Sequence of chain 1.A:
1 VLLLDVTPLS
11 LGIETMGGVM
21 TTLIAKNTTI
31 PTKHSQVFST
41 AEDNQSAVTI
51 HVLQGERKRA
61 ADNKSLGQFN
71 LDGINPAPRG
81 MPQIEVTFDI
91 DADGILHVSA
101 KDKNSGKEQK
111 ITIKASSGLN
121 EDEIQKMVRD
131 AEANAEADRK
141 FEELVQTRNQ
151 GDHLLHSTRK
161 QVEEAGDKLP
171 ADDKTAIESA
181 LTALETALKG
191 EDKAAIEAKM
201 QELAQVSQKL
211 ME

This protein binds this small molecule.
Small molecule (SMILES): CC(C)C[C@H](NC(=O)[C@@H](N)CCCCN)C(=O)N[C@@H](Cc1ccc(O)cc1)C(=O)N[C@@H](CC1CCCCC1)C(=O)N[C@@H](CC(C)C)C(=O)N1CCC[C@H]1C(=O)N[C@@H](CCCN=C(N)N)C(=O)N1CCC[C@H]1C(=O)N[C@H](C=O)[C@@H](C)O

Binding-site contacts:
Ligand atom CD2 contacts residue ALA41 of chain 1.A at 3.5 Å (hydrophobic).
Ligand atom O contacts residue GLN45 of chain 1.A at 2.6 Å (h-bond).
Ligand atom O contacts residue MET16 of chain 1.A at 3.0 Å (h-bond).
Ligand atom NH1 contacts residue ALA47 of chain 1.A at 3.3 Å (h-bond).
Ligand atom O contacts residue PHE38 of chain 1.A at 3.2 Å.
Ligand atom C contacts residue SER39 of chain 1.A at 3.4 Å.
Ligand atom CD2 contacts residue THR40 of chain 1.A at 3.4 Å.
Ligand atom CD1 contacts residue SER39 of chain 1.A at 3.6 Å.
Ligand atom CD1 contacts residue THR40 of chain 1.A at 3.4 Å.
Ligand atom C contacts residue GLN45 of chain 1.A at 3.5 Å.
Ligand atom CD2 contacts residue GLY80 of chain 1.A at 3.4 Å.
Ligand atom CG contacts residue ALA47 of chain 1.A at 3.6 Å (hydrophobic).
Ligand atom N contacts residue THR49 of chain 1.A at 3.5 Å (h-bond).
Ligand atom NH1 contacts residue GLN45 of chain 1.A at 3.3 Å.
Ligand atom CB contacts residue THR40 of chain 1.A at 3.6 Å.
Ligand atom NH2 contacts residue SER46 of chain 1.A at 3.2 Å (h-bond).
Ligand atom O contacts residue THR49 of chain 1.A at 3.3 Å (h-bond).
Ligand atom CA contacts residue ALA47 of chain 1.A at 3.6 Å (hydrophobic).
Ligand atom CD2 contacts residue GLN36 of chain 1.A at 3.7 Å.
Ligand atom CG contacts residue SER39 of chain 1.A at 3.6 Å.
Ligand atom CB contacts residue ASN70 of chain 1.A at 3.4 Å.
Ligand atom CB contacts residue VAL48 of chain 1.A at 3.6 Å (hydrophobic).
Ligand atom CA contacts residue THR49 of chain 1.A at 3.3 Å.
Ligand atom CD1 contacts residue VAL37 of chain 1.A at 3.2 Å (hydrophobic).
Ligand atom N contacts residue SER39 of chain 1.A at 3.0 Å (h-bond).
Ligand atom O contacts residue VAL48 of chain 1.A at 3.7 Å.
Ligand atom O contacts residue VAL48 of chain 1.A at 3.4 Å.
Ligand atom CG contacts residue GLN45 of chain 1.A at 3.2 Å.
Ligand atom CZ contacts residue SER46 of chain 1.A at 3.6 Å.
Ligand atom O contacts residue GLN45 of chain 1.A at 3.5 Å (h-bond).
Ligand atom CZ contacts residue GLY80 of chain 1.A at 3.5 Å.
Ligand atom CG contacts residue THR40 of chain 1.A at 3.7 Å.
Ligand atom O contacts residue ALA41 of chain 1.A at 3.2 Å (h-bond).
Ligand atom CA contacts residue SER39 of chain 1.A at 3.4 Å.
Ligand atom NH1 contacts residue SER46 of chain 1.A at 2.6 Å (h-bond).
Ligand atom O contacts residue SER39 of chain 1.A at 2.9 Å (h-bond).
Ligand atom CD contacts residue ALA47 of chain 1.A at 3.4 Å (hydrophobic).
Ligand atom CB contacts residue SER39 of chain 1.A at 3.7 Å.
Ligand atom CD1 contacts residue PHE38 of chain 1.A at 3.7 Å (hydrophobic).
Ligand atom O contacts residue THR15 of chain 1.A at 3.5 Å.